The small molecule below binds the protein below.
Small molecule (SMILES): CC(C)[C@@H](NC(=O)[C@H](CS)NC(=O)CCC[C@H](N)C(=O)O)C(=O)O

Binding-site contacts:
Ligand atom C33 contacts residue GLN225 of chain 1.A at 3.4 Å.
Ligand atom O20 contacts residue ARG87 of chain 1.A at 2.7 Å (salt-bridge).
Ligand atom C33 contacts residue LEU223 of chain 1.A at 3.6 Å (hydrophobic).
Ligand atom O42 contacts residue GLN225 of chain 1.A at 3.9 Å.
Ligand atom C37 contacts residue FE1 of chain 1.F at 3.6 Å.
Ligand atom O43 contacts residue TYR189 of chain 1.A at 2.6 Å (h-bond).
Ligand atom C16 contacts residue PHE211 of chain 1.A at 3.6 Å (hydrophobic).
Ligand atom C30 contacts residue ILE187 of chain 1.A at 3.7 Å (hydrophobic).
Ligand atom O15 contacts residue LEU324 of chain 1.A at 3.8 Å.
Ligand atom O19 contacts residue ARG87 of chain 1.A at 2.8 Å (salt-bridge).
Ligand atom C1 contacts residue ARG87 of chain 1.A at 3.5 Å.
Ligand atom C16 contacts residue FE1 of chain 1.F at 3.4 Å.
Ligand atom C2 contacts residue CYS104 of chain 1.A at 3.9 Å (hydrophobic).
Ligand atom C1 contacts residue SER183 of chain 1.A at 3.7 Å.
Ligand atom C16 contacts residue HIS214 of chain 1.A at 3.2 Å.
Ligand atom N11 contacts residue PHE285 of chain 1.A at 3.6 Å.
Ligand atom N14 contacts residue CYS104 of chain 1.A at 3.8 Å.
Ligand atom O42 contacts residue TYR189 of chain 1.A at 3.4 Å.
Ligand atom C33 contacts residue SER281 of chain 1.A at 3.1 Å.
Ligand atom O43 contacts residue VAL272 of chain 1.A at 3.9 Å.
Ligand atom C3 contacts residue LEU321 of chain 1.A at 3.8 Å (hydrophobic).
Ligand atom C1 contacts residue CYS104 of chain 1.A at 3.9 Å (hydrophobic).
Ligand atom C30 contacts residue SER281 of chain 1.A at 3.9 Å.
Ligand atom C10 contacts residue LEU324 of chain 1.A at 3.7 Å (hydrophobic).
Ligand atom C31 contacts residue ILE187 of chain 1.A at 3.8 Å (hydrophobic).
Ligand atom N14 contacts residue TYR91 of chain 1.A at 3.0 Å (h-bond).
Ligand atom O18 contacts residue PRO283 of chain 1.A at 3.7 Å.
Ligand atom S17 contacts residue HIS214 of chain 1.A at 3.2 Å (h-bond).
Ligand atom O19 contacts residue SER183 of chain 1.A at 2.7 Å (h-bond).
Ligand atom C31 contacts residue TYR189 of chain 1.A at 3.5 Å (hydrophobic).
Ligand atom S17 contacts residue PHE285 of chain 1.A at 3.8 Å.
Ligand atom O20 contacts residue LEU321 of chain 1.A at 3.8 Å.
Ligand atom C31 contacts residue SER281 of chain 1.A at 3.6 Å.
Ligand atom S17 contacts residue FE1 of chain 1.F at 2.3 Å.
Ligand atom C7 contacts residue LEU324 of chain 1.A at 3.9 Å (hydrophobic).
Ligand atom O18 contacts residue PHE285 of chain 1.A at 3.3 Å.
Ligand atom O18 contacts residue ILE187 of chain 1.A at 3.9 Å.
Ligand atom S17 contacts residue ASP216 of chain 1.A at 3.0 Å (salt-bridge).
Ligand atom O42 contacts residue SER281 of chain 1.A at 2.8 Å (h-bond).
Ligand atom C37 contacts residue VAL272 of chain 1.A at 3.7 Å (hydrophobic).

Sequence of chain 1.A:
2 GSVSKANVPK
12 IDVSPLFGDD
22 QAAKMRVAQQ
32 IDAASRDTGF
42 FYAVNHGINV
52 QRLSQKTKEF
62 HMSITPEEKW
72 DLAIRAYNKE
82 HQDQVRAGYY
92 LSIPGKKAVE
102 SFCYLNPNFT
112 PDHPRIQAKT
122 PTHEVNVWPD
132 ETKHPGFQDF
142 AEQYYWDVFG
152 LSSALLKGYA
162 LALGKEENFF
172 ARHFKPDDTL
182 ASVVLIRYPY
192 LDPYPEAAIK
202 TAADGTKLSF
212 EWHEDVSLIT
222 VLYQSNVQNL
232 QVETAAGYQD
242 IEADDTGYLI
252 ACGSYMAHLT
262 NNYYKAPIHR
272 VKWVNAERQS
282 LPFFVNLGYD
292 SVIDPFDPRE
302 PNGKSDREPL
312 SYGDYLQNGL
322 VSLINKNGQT